Binding-site contacts:
Ligand atom N6 contacts residue ASP186 of chain 1.B at 2.4 Å (salt-bridge).
Ligand atom C4 contacts residue TRP212 of chain 1.B at 3.7 Å (hydrophobic).
Ligand atom N5 contacts residue LYS189 of chain 1.B at 3.5 Å.
Ligand atom N6 contacts residue GLY215 of chain 1.B at 3.7 Å.
Ligand atom C13 contacts residue SER211 of chain 1.B at 3.5 Å.
Ligand atom C4 contacts residue GLY215 of chain 1.B at 3.7 Å.
Ligand atom N8 contacts residue HIS41 of chain 1.B at 3.4 Å (h-bond).
Ligand atom C15 contacts residue GLY215 of chain 1.B at 2.4 Å.
Ligand atom C3 contacts residue SER187 of chain 1.B at 2.9 Å.
Ligand atom C19 contacts residue HIS41 of chain 1.B at 3.7 Å.
Ligand atom C7 contacts residue VAL210 of chain 1.B at 3.7 Å (hydrophobic).
Ligand atom C16 contacts residue HIS41 of chain 1.B at 3.7 Å.
Ligand atom C7 contacts residue TRP212 of chain 1.B at 3.7 Å (hydrophobic).
Ligand atom C10 contacts residue LYS189 of chain 1.B at 3.8 Å.
Ligand atom C15 contacts residue SER187 of chain 1.B at 3.7 Å.
Ligand atom N6 contacts residue SER187 of chain 1.B at 3.0 Å (h-bond).
Ligand atom N5 contacts residue SER211 of chain 1.B at 3.7 Å.
Ligand atom C2 contacts residue SER187 of chain 1.B at 3.5 Å.
Ligand atom C13 contacts residue TRP212 of chain 1.B at 3.6 Å (hydrophobic).
Ligand atom C15 contacts residue GLY213 of chain 1.B at 3.6 Å.
Ligand atom C9 contacts residue TRP212 of chain 1.B at 3.8 Å (hydrophobic).
Ligand atom C3 contacts residue ASP186 of chain 1.B at 3.4 Å.
Ligand atom C17 contacts residue GLY215 of chain 1.B at 2.3 Å.
Ligand atom C3 contacts residue TRP212 of chain 1.B at 3.7 Å (hydrophobic).
Ligand atom C2 contacts residue TRP212 of chain 1.B at 3.5 Å (hydrophobic).
Ligand atom N12 contacts residue SER187 of chain 1.B at 2.8 Å (h-bond).
Ligand atom C2 contacts residue GLY213 of chain 1.B at 3.7 Å.
Ligand atom C13 contacts residue SER192 of chain 1.B at 3.7 Å.
Ligand atom C9 contacts residue LYS189 of chain 1.B at 3.7 Å.
Ligand atom N12 contacts residue GLY223 of chain 1.B at 3.4 Å.
Ligand atom C10 contacts residue GLY213 of chain 1.B at 3.7 Å.
Ligand atom C15 contacts residue ASP186 of chain 1.B at 3.0 Å.
Ligand atom C17 contacts residue GLY213 of chain 1.B at 3.6 Å.
Ligand atom C15 contacts residue CYS216 of chain 1.B at 3.7 Å (hydrophobic).
Ligand atom N12 contacts residue ASP186 of chain 1.B at 3.0 Å (salt-bridge).
Ligand atom C22 contacts residue THR86 of chain 1.B at 3.4 Å.
Ligand atom C20 contacts residue HIS41 of chain 1.B at 3.6 Å.
Ligand atom C19 contacts residue SER211 of chain 1.B at 3.6 Å.
Ligand atom N5 contacts residue SER192 of chain 1.B at 3.1 Å (h-bond).
Ligand atom C4 contacts residue GLY213 of chain 1.B at 3.4 Å.

This small molecule binds to this protein.
Small molecule (SMILES): Nc1nccc2cc(NC(=O)NCc3ccccc3)ccc12

Sequence of chain 1.B:
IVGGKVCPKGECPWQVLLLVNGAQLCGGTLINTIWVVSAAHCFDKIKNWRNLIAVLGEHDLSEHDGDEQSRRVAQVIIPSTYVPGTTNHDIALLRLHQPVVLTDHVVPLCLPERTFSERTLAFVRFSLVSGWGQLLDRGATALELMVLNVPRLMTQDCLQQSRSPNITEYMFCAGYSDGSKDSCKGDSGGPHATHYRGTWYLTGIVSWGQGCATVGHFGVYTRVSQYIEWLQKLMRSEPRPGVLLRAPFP